Sequence of chain 1.E:
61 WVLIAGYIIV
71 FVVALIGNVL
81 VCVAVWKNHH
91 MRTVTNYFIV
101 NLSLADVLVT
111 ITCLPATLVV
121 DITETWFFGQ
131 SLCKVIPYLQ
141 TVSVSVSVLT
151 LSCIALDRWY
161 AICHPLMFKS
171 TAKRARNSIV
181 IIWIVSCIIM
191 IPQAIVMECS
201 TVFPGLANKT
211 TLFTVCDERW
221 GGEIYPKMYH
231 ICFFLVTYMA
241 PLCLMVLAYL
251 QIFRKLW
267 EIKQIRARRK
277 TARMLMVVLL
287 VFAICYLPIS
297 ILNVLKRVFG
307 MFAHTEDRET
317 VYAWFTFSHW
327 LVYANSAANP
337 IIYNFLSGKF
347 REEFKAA

A small-molecule ligand and the protein it binds are described below.
Small molecule (SMILES): COc1ccc(-c2cccc(C(=O)N(C)C)c2)cc1S(=O)(=O)Nc1cccc(CCNC(=O)c2ccccc2-n2nccn2)c1

Binding-site contacts:
Ligand atom C14 contacts residue MET197 of chain 1.E at 3.7 Å (hydrophobic).
Ligand atom O3 contacts residue TYR318 of chain 1.E at 3.8 Å.
Ligand atom C23 contacts residue TYR318 of chain 1.E at 3.6 Å (hydrophobic).
Ligand atom C29 contacts residue HIS325 of chain 1.E at 3.6 Å.
Ligand atom C32 contacts residue GLN140 of chain 1.E at 3.3 Å.
Ligand atom O1 contacts residue ALA116 of chain 1.E at 3.6 Å.
Ligand atom C1 contacts residue GLN140 of chain 1.E at 3.7 Å.
Ligand atom C15 contacts residue CYS216 of chain 1.E at 3.3 Å (hydrophobic).
Ligand atom N contacts residue GLN140 of chain 1.E at 3.1 Å (h-bond).
Ligand atom C30 contacts residue HIS325 of chain 1.E at 3.7 Å.
Ligand atom C27 contacts residue TYR318 of chain 1.E at 3.4 Å (hydrophobic).
Ligand atom N1 contacts residue THR141 of chain 1.E at 3.8 Å.
Ligand atom C29 contacts residue THR117 of chain 1.E at 3.7 Å.
Ligand atom N4 contacts residue HIS325 of chain 1.E at 3.4 Å.
Ligand atom C18 contacts residue VAL120 of chain 1.E at 3.8 Å (hydrophobic).
Ligand atom C12 contacts residue CYS113 of chain 1.E at 3.8 Å (hydrophobic).
Ligand atom C26 contacts residue VAL120 of chain 1.E at 3.5 Å (hydrophobic).
Ligand atom C13 contacts residue CYS113 of chain 1.E at 3.9 Å (hydrophobic).
Ligand atom C1 contacts residue PRO137 of chain 1.E at 3.7 Å (hydrophobic).
Ligand atom O contacts residue HIS325 of chain 1.E at 3.2 Å (h-bond).
Ligand atom C31 contacts residue THR117 of chain 1.E at 3.5 Å.
Ligand atom O2 contacts residue TRP126 of chain 1.E at 3.3 Å.
Ligand atom C12 contacts residue VAL144 of chain 1.E at 3.6 Å (hydrophobic).
Ligand atom C8 contacts residue ASN299 of chain 1.E at 3.7 Å.
Ligand atom C26 contacts residue GLU124 of chain 1.E at 3.9 Å.
Ligand atom C30 contacts residue THR117 of chain 1.E at 3.3 Å.
Ligand atom C13 contacts residue VAL144 of chain 1.E at 3.6 Å (hydrophobic).
Ligand atom C3 contacts residue GLN193 of chain 1.E at 3.5 Å.
Ligand atom O4 contacts residue THR117 of chain 1.E at 3.6 Å (h-bond).
Ligand atom C8 contacts residue PHE233 of chain 1.E at 3.6 Å (hydrophobic).
Ligand atom O4 contacts residue GLN140 of chain 1.E at 3.0 Å (h-bond).
Ligand atom C32 contacts residue THR117 of chain 1.E at 3.4 Å.
Ligand atom N3 contacts residue THR141 of chain 1.E at 3.8 Å.
Ligand atom C28 contacts residue VAL120 of chain 1.E at 3.7 Å (hydrophobic).
Ligand atom C7 contacts residue ASN299 of chain 1.E at 3.6 Å.
Ligand atom C16 contacts residue CYS216 of chain 1.E at 3.5 Å (hydrophobic).
Ligand atom C27 contacts residue VAL215 of chain 1.E at 3.7 Å (hydrophobic).
Ligand atom O1 contacts residue GLN140 of chain 1.E at 3.3 Å (h-bond).
Ligand atom C15 contacts residue MET197 of chain 1.E at 3.6 Å (hydrophobic).
Ligand atom C32 contacts residue TYR329 of chain 1.E at 3.8 Å (hydrophobic).